Sequence of chain 8.A:
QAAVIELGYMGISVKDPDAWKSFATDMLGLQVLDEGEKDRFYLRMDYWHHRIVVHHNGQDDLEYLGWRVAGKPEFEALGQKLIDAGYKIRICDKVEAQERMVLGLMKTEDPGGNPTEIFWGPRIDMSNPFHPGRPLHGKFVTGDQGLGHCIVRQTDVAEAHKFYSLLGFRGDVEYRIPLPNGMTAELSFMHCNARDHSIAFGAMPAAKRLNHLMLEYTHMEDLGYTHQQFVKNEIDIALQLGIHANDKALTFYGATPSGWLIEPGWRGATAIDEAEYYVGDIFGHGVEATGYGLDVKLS

Binding-site contacts:
Ligand atom C2 contacts residue GLY227 of chain 8.A at 3.7 Å.
Ligand atom C2 contacts residue LEU244 of chain 2.A at 4.0 Å (hydrophobic).
Ligand atom O4 contacts residue GLN231 of chain 8.A at 3.0 Å (h-bond).
Ligand atom C3 contacts residue LEU253 of chain 2.A at 4.4 Å (hydrophobic).
Ligand atom C4 contacts residue LEU244 of chain 2.A at 3.9 Å (hydrophobic).
Ligand atom O3 contacts residue GLN231 of chain 8.A at 4.1 Å.
Ligand atom O3 contacts residue LEU244 of chain 2.A at 3.1 Å (h-bond).
Ligand atom O4 contacts residue LEU244 of chain 2.A at 4.4 Å.
Ligand atom C5 contacts residue HIS230 of chain 8.A at 3.5 Å.
Ligand atom O4 contacts residue HIS230 of chain 8.A at 2.8 Å (h-bond).
Ligand atom C1 contacts residue LEU244 of chain 2.A at 4.2 Å (hydrophobic).
Ligand atom C contacts residue MET223 of chain 8.A at 3.4 Å (hydrophobic).
Ligand atom C5 contacts residue GLY227 of chain 8.A at 3.8 Å.
Ligand atom C1 contacts residue GLY227 of chain 8.A at 3.6 Å.
Ligand atom C3 contacts residue PHE286 of chain 2.A at 3.7 Å (hydrophobic).
Ligand atom C5 contacts residue LEU244 of chain 2.A at 4.1 Å (hydrophobic).
Ligand atom O3 contacts residue PHE286 of chain 2.A at 3.4 Å.
Ligand atom C5 contacts residue LEU244 of chain 8.A at 3.8 Å (hydrophobic).
Ligand atom O4 contacts residue GLY227 of chain 8.A at 4.2 Å.
Ligand atom O3 contacts residue GLY287 of chain 2.A at 4.5 Å.
Ligand atom C4 contacts residue GLY227 of chain 8.A at 3.9 Å.
Ligand atom C6 contacts residue LEU244 of chain 8.A at 3.8 Å (hydrophobic).
Ligand atom C contacts residue LEU253 of chain 8.A at 3.8 Å (hydrophobic).
Ligand atom C2 contacts residue LEU253 of chain 2.A at 3.5 Å (hydrophobic).
Ligand atom C3 contacts residue LEU244 of chain 2.A at 3.8 Å (hydrophobic).
Ligand atom C2 contacts residue PHE286 of chain 2.A at 3.7 Å (hydrophobic).
Ligand atom C contacts residue LEU253 of chain 2.A at 4.1 Å (hydrophobic).
Ligand atom C3 contacts residue GLY227 of chain 8.A at 3.9 Å.
Ligand atom C6 contacts residue GLY227 of chain 8.A at 3.6 Å.
Ligand atom C4 contacts residue GLN231 of chain 8.A at 4.2 Å.
Ligand atom C1 contacts residue LEU253 of chain 2.A at 4.1 Å (hydrophobic).
Ligand atom C contacts residue GLY227 of chain 8.A at 4.2 Å.
Ligand atom O3 contacts residue GLY245 of chain 2.A at 3.5 Å.
Ligand atom C4 contacts residue HIS230 of chain 8.A at 3.5 Å.
Ligand atom C6 contacts residue LEU244 of chain 2.A at 4.3 Å (hydrophobic).

Sequence of chain 2.A:
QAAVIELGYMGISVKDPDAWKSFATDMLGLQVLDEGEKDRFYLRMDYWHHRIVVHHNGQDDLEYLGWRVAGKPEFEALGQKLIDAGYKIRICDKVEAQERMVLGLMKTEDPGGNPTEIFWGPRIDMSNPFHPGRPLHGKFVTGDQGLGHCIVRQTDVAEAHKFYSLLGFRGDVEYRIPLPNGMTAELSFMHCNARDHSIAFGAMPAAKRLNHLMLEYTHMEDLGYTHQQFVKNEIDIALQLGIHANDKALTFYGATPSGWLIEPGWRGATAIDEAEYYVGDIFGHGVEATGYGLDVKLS

This small molecule binds to this protein.
Small molecule (SMILES): Cc1ccc(O)c(O)c1